Binding-site contacts:
Ligand atom O5 contacts residue ARG438 of chain 2.A at 3.5 Å.
Ligand atom C3 contacts residue LEU628 of chain 2.A at 4.2 Å (hydrophobic).
Ligand atom O6 contacts residue LEU628 of chain 2.A at 3.6 Å (h-bond).
Ligand atom C4 contacts residue LEU628 of chain 2.A at 4.2 Å (hydrophobic).
Ligand atom C2 contacts residue TRP630 of chain 2.A at 4.2 Å (hydrophobic).
Ligand atom C4 contacts residue VAL541 of chain 2.A at 3.8 Å (hydrophobic).
Ligand atom C1 contacts residue LEU539 of chain 2.A at 3.3 Å (hydrophobic).
Ligand atom O6 contacts residue TRP630 of chain 2.A at 4.1 Å.
Ligand atom C4 contacts residue LEU539 of chain 2.A at 4.1 Å (hydrophobic).
Ligand atom O5 contacts residue TRP630 of chain 2.A at 3.3 Å (h-bond).
Ligand atom C3 contacts residue TRP630 of chain 2.A at 3.9 Å (hydrophobic).
Ligand atom C1 contacts residue ARG438 of chain 2.A at 4.2 Å.

This protein binds this small molecule.
Small molecule (SMILES): C[C@@H](O)[C@@H](C)O

Sequence of chain 2.A:
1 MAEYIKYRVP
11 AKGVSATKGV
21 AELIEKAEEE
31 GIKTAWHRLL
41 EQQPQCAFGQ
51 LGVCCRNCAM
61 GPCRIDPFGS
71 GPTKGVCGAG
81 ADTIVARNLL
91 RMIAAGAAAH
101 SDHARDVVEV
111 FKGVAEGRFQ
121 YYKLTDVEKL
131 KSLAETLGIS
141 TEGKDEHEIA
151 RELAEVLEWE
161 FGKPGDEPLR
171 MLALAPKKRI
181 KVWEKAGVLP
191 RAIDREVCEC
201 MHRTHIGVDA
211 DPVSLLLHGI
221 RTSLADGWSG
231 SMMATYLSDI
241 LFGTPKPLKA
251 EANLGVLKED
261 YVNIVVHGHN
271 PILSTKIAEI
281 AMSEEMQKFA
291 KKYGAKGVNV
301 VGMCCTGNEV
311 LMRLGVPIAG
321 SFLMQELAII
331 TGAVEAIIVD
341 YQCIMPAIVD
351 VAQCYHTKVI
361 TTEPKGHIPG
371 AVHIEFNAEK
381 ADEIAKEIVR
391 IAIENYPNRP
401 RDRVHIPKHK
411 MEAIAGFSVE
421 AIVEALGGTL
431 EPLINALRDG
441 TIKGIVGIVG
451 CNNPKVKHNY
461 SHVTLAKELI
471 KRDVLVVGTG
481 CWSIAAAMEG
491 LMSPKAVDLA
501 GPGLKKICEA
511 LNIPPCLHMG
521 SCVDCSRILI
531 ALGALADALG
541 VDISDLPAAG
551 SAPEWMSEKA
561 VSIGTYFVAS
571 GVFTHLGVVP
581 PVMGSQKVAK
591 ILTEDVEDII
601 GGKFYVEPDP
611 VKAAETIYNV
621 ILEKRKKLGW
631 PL